Sequence of chain 1.A:
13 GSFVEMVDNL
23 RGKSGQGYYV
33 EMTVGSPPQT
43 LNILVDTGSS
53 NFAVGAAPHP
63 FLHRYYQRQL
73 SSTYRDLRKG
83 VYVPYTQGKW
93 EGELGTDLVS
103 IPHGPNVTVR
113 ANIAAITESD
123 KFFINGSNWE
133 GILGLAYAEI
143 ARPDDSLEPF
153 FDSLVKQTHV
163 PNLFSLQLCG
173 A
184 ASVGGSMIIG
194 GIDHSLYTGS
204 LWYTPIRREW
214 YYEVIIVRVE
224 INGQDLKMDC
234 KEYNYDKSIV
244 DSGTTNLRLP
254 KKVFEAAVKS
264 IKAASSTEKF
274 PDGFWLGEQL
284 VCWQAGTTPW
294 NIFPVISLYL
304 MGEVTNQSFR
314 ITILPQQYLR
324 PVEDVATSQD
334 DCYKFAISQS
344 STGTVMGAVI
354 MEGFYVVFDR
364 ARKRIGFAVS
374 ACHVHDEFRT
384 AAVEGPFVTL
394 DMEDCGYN

Binding-site contacts:
Ligand atom CA contacts residue GLY27 of chain 1.A at 3.6 Å.
Ligand atom CG2 contacts residue GLY246 of chain 1.A at 3.4 Å.
Ligand atom N contacts residue GLY50 of chain 1.A at 2.9 Å (h-bond).
Ligand atom O contacts residue ARG144 of chain 1.A at 3.2 Å (salt-bridge).
Ligand atom CB contacts residue GLN89 of chain 1.A at 3.6 Å.
Ligand atom O contacts residue THR88 of chain 1.A at 3.2 Å (h-bond).
Ligand atom OE1 contacts residue ARG323 of chain 1.A at 2.7 Å (salt-bridge).
Ligand atom ND2 contacts residue GLN89 of chain 1.A at 2.6 Å (h-bond).
Ligand atom N contacts residue THR248 of chain 1.A at 2.9 Å (h-bond).
Ligand atom C contacts residue GLY50 of chain 1.A at 3.6 Å.
Ligand atom OXT contacts residue TYR214 of chain 1.A at 2.6 Å (h-bond).
Ligand atom O contacts residue TYR87 of chain 1.A at 3.4 Å.
Ligand atom C19 contacts residue ASP244 of chain 1.A at 3.0 Å.
Ligand atom O contacts residue THR247 of chain 1.A at 3.5 Å.
Ligand atom OD1 contacts residue THR247 of chain 1.A at 3.5 Å.
Ligand atom N contacts residue GLY246 of chain 1.A at 2.8 Å (h-bond).
Ligand atom C5 contacts residue ASP244 of chain 1.A at 3.6 Å.
Ligand atom OE2 contacts residue LYS337 of chain 1.A at 3.3 Å (salt-bridge).
Ligand atom C contacts residue TYR214 of chain 1.A at 3.1 Å (hydrophobic).
Ligand atom N contacts residue GLY27 of chain 1.A at 3.7 Å.
Ligand atom C16 contacts residue ASP244 of chain 1.A at 3.1 Å.
Ligand atom O7 contacts residue ASP48 of chain 1.A at 2.6 Å (salt-bridge).
Ligand atom CG2 contacts residue THR248 of chain 1.A at 3.4 Å.
Ligand atom CB contacts residue GLY27 of chain 1.A at 2.8 Å.
Ligand atom CD contacts residue ARG323 of chain 1.A at 3.4 Å.
Ligand atom O contacts residue GLN89 of chain 1.A at 3.1 Å (h-bond).
Ligand atom O contacts residue THR88 of chain 1.A at 3.4 Å.
Ligand atom C36 contacts residue GLY246 of chain 1.A at 3.6 Å.
Ligand atom C11 contacts residue GLY50 of chain 1.A at 3.4 Å.
Ligand atom O contacts residue THR248 of chain 1.A at 3.2 Å (h-bond).
Ligand atom O7 contacts residue ASP244 of chain 1.A at 2.5 Å (salt-bridge).
Ligand atom OD1 contacts residue ARG251 of chain 1.A at 3.6 Å.
Ligand atom C36 contacts residue ASP48 of chain 1.A at 3.7 Å.
Ligand atom O contacts residue GLN89 of chain 1.A at 3.0 Å (h-bond).
Ligand atom N contacts residue THR248 of chain 1.A at 3.0 Å (h-bond).
Ligand atom CG1 contacts residue ILE126 of chain 1.A at 3.5 Å (hydrophobic).
Ligand atom O contacts residue TYR214 of chain 1.A at 3.2 Å (h-bond).
Ligand atom C19 contacts residue THR247 of chain 1.A at 3.5 Å.
Ligand atom CG contacts residue GLN89 of chain 1.A at 3.5 Å.
Ligand atom C contacts residue GLY27 of chain 1.A at 3.4 Å.

A small-molecule ligand and the protein it binds are described below.
Small molecule (SMILES): CC(C)C[C@H](NC(=O)[C@H](CC(N)=O)NC(=O)[C@@H](NC(=O)[C@@H](N)CCC(=O)O)C(C)C)[C@@H](O)[C@@H]1CCC[C@H]1C(=O)N[C@@H](C)C(=O)O